The protein below binds the small molecule below.
Small molecule (SMILES): O=C(O)[C@@H]1C=CC(=O)N1C[C@@H](O)[C@@H](O)[C@H](O)[C@H](O)CO

Binding-site contacts:
Ligand atom CAG contacts residue GLU82 of chain 1.A at 3.8 Å.
Ligand atom CAC contacts residue PHE123 of chain 1.A at 3.8 Å (hydrophobic).
Ligand atom C contacts residue TYR281 of chain 1.A at 3.5 Å (hydrophobic).
Ligand atom CB contacts residue PHE123 of chain 1.A at 3.9 Å (hydrophobic).
Ligand atom OXT contacts residue ARG222 of chain 1.A at 2.8 Å (salt-bridge).
Ligand atom OAS contacts residue THR159 of chain 1.A at 3.5 Å (h-bond).
Ligand atom CAB contacts residue GLU82 of chain 1.A at 3.9 Å.
Ligand atom OAR contacts residue GLU82 of chain 1.A at 2.7 Å (salt-bridge).
Ligand atom CAB contacts residue PHE123 of chain 1.A at 3.7 Å (hydrophobic).
Ligand atom O contacts residue PHE34 of chain 1.A at 3.6 Å.
Ligand atom CB contacts residue MET121 of chain 1.A at 3.8 Å (hydrophobic).
Ligand atom OAM contacts residue TYR30 of chain 1.A at 3.1 Å.
Ligand atom OAM contacts residue GLU245 of chain 1.A at 2.8 Å (salt-bridge).
Ligand atom OAS contacts residue ASP157 of chain 1.A at 3.9 Å.
Ligand atom OXT contacts residue ALA201 of chain 1.A at 3.7 Å.
Ligand atom C contacts residue PHE34 of chain 1.A at 3.8 Å (hydrophobic).
Ligand atom CB contacts residue TYR281 of chain 1.A at 3.6 Å (hydrophobic).
Ligand atom O contacts residue ARG222 of chain 1.A at 2.8 Å (salt-bridge).
Ligand atom O contacts residue TYR281 of chain 1.A at 2.6 Å (h-bond).
Ligand atom CAB contacts residue TYR30 of chain 1.A at 3.7 Å (hydrophobic).
Ligand atom CAC contacts residue MET121 of chain 1.A at 3.6 Å (hydrophobic).
Ligand atom OAM contacts residue GLU82 of chain 1.A at 2.9 Å (salt-bridge).
Ligand atom CAC contacts residue GLU245 of chain 1.A at 3.3 Å.
Ligand atom C contacts residue ARG222 of chain 1.A at 3.5 Å.
Ligand atom OAT contacts residue PRO155 of chain 1.A at 3.5 Å.
Ligand atom OAT contacts residue SER156 of chain 1.A at 3.9 Å.
Ligand atom CAH contacts residue GLU82 of chain 1.A at 3.7 Å.
Ligand atom CAJ contacts residue GLU82 of chain 1.A at 3.2 Å.
Ligand atom OAS contacts residue GLU82 of chain 1.A at 2.7 Å (salt-bridge).
Ligand atom CAG contacts residue TYR30 of chain 1.A at 3.9 Å (hydrophobic).
Ligand atom OXT contacts residue TYR30 of chain 1.A at 3.4 Å.
Ligand atom CA contacts residue TYR281 of chain 1.A at 3.6 Å (hydrophobic).
Ligand atom CAB contacts residue GLU245 of chain 1.A at 3.4 Å.
Ligand atom OXT contacts residue PHE34 of chain 1.A at 3.5 Å.
Ligand atom OAM contacts residue PHE123 of chain 1.A at 3.6 Å.
Ligand atom CAK contacts residue SER156 of chain 1.A at 3.8 Å.
Ligand atom OAR contacts residue TYR30 of chain 1.A at 3.5 Å.
Ligand atom CAL contacts residue SER156 of chain 1.A at 3.4 Å.
Ligand atom CAL contacts residue GLU82 of chain 1.A at 3.6 Å.
Ligand atom OAQ contacts residue ALA201 of chain 1.A at 3.4 Å (h-bond).

Sequence of chain 1.A:
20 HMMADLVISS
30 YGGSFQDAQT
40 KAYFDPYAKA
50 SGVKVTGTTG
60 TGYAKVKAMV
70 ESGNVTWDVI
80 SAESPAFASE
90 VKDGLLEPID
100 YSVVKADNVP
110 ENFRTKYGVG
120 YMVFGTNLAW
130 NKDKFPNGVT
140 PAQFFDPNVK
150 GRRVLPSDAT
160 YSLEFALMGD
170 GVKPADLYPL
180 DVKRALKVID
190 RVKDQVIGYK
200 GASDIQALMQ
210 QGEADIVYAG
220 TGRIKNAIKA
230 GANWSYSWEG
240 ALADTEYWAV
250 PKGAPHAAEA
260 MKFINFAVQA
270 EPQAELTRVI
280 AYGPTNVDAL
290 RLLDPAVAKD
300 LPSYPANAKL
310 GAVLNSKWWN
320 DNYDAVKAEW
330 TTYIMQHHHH